Sequence of chain 1.E:
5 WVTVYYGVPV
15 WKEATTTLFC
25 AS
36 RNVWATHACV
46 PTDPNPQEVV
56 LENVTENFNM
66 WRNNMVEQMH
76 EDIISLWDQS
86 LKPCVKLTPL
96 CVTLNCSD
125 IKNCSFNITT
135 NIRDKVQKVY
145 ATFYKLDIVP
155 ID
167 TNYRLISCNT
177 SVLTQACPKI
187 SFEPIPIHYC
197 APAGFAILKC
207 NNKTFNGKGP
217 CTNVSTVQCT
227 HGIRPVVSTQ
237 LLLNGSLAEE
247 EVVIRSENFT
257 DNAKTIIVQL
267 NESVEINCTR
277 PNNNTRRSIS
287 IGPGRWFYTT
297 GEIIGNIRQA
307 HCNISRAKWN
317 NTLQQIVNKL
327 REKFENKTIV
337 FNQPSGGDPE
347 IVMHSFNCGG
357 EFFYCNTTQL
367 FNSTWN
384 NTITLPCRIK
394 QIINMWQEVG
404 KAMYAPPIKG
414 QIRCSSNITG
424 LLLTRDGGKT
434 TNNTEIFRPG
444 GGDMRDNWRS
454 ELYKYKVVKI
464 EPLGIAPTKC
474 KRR

A small-molecule ligand and the protein it binds are described below.
Small molecule (SMILES): CC(=O)N[C@@H]1[C@@H](O)[C@H](O)[C@@H](CO)O[C@H]1O

Binding-site contacts:
Ligand atom C8 contacts residue ASN131 of chain 1.E at 3.9 Å.
Ligand atom C7 contacts residue ASN131 of chain 1.E at 3.3 Å.
Ligand atom C8 contacts residue SER129 of chain 1.E at 4.5 Å.
Ligand atom C8 contacts residue THR98 of chain 1.E at 4.5 Å.
Ligand atom C8 contacts residue PHE130 of chain 1.E at 4.2 Å (hydrophobic).
Ligand atom O5 contacts residue ASN131 of chain 1.E at 2.4 Å (h-bond).
Ligand atom C1 contacts residue ASN131 of chain 1.E at 1.5 Å.
Ligand atom C2 contacts residue ASN131 of chain 1.E at 2.5 Å.
Ligand atom C5 contacts residue ASN131 of chain 1.E at 3.8 Å.
Ligand atom C4 contacts residue ASN131 of chain 1.E at 4.3 Å.
Ligand atom O7 contacts residue ASN131 of chain 1.E at 3.4 Å (h-bond).
Ligand atom N2 contacts residue ASN131 of chain 1.E at 3.0 Å (h-bond).
Ligand atom C3 contacts residue ASN131 of chain 1.E at 3.9 Å.